This small molecule binds to this protein.
Small molecule (SMILES): Nc1nc(=O)c2ncn([C@@H]3O[C@H](COP(=O)=O)[C@@H](O[P](=O)(O)OC[C@H]4O[C@@H](n5cnc6c(=O)nc(N)[nH]c65)[C@H](O)[C@@H]4O[P](=O)(O)OC[C@H]4O[C@@H](n5cnc6c(N)ncnc65)[C@H](O)[C@@H]4O)[C@H]3O)c2[nH]1

Sequence of chain 1.I:
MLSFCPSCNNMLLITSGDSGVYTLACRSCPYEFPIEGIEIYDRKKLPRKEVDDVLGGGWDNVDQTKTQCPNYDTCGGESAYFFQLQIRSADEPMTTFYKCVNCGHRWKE

Sequence of chain 1.A:
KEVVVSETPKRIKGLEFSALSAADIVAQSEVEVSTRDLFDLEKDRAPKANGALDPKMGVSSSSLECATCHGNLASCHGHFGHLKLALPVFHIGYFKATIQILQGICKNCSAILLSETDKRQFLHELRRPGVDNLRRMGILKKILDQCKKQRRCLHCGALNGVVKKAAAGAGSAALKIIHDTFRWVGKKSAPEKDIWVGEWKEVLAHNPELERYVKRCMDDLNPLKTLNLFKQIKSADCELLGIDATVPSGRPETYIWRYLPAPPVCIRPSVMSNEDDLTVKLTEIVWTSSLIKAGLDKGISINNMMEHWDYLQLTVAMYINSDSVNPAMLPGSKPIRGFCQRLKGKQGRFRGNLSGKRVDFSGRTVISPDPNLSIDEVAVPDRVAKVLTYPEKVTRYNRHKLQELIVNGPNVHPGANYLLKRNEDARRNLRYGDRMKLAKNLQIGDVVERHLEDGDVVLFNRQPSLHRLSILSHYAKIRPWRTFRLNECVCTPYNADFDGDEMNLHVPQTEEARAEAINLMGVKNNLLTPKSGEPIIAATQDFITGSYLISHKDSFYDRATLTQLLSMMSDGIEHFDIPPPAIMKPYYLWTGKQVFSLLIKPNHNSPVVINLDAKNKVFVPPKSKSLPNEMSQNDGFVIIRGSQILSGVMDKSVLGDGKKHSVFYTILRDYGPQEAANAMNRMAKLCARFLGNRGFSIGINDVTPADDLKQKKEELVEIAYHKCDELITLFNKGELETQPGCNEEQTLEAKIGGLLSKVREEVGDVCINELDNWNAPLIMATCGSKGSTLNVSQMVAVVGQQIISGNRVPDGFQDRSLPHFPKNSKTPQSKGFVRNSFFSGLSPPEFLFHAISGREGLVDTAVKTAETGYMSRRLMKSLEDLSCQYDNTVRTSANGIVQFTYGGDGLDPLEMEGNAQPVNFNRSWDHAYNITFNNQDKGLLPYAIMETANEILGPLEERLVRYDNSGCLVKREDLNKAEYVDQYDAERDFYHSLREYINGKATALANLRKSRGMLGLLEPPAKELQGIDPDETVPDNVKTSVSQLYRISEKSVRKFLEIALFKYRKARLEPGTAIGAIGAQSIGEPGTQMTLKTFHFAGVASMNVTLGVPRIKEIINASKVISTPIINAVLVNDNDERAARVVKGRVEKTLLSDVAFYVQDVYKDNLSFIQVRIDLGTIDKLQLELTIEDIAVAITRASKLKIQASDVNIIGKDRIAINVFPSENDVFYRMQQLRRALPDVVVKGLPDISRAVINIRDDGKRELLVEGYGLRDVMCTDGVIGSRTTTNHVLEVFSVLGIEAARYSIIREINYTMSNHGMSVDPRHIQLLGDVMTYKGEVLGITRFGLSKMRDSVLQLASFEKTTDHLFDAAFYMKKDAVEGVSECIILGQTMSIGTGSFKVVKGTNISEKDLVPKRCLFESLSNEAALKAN

Sequence of chain 1.B:
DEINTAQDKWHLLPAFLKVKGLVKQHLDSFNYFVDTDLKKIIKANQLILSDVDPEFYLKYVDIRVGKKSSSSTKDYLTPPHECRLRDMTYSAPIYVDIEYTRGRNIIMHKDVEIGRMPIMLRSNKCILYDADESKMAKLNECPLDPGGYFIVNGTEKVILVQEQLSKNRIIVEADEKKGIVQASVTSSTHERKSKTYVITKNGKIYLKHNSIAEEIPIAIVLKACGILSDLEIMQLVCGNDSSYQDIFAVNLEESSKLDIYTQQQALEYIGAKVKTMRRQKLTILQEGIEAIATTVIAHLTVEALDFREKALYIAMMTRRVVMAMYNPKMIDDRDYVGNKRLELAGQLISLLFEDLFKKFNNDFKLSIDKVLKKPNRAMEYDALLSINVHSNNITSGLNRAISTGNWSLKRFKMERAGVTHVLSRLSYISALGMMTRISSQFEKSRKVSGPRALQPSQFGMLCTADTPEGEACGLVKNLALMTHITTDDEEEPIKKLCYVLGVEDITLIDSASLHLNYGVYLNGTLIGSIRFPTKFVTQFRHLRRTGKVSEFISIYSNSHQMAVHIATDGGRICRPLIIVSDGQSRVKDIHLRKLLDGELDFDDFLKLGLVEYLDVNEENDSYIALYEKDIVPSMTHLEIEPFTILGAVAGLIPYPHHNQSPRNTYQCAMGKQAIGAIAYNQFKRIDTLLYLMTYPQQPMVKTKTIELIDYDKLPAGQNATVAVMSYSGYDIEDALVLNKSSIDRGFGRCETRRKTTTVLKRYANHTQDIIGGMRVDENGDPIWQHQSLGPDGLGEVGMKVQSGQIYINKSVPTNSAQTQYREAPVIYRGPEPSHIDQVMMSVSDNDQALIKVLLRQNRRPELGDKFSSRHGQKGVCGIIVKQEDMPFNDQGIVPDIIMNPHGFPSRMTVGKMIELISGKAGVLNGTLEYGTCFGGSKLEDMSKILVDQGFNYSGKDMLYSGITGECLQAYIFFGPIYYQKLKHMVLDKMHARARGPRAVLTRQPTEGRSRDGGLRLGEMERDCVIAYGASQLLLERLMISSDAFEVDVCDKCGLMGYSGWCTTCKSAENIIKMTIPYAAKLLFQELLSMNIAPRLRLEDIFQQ

Binding-site contacts:
Ligand atom O5' contacts residue LYS919 of chain 1.B at 2.6 Å (salt-bridge).
Ligand atom C2' contacts residue MG1 of chain 1.Y at 3.4 Å.
Ligand atom O2' contacts residue MG1 of chain 1.Y at 2.6 Å.
Ligand atom O3' contacts residue ASP91 of chain 1.I at 2.7 Å (salt-bridge).
Ligand atom C4' contacts residue ASP513 of chain 1.A at 3.5 Å.
Ligand atom C1' contacts residue ASP515 of chain 1.A at 4.0 Å.
Ligand atom C3' contacts residue ASP513 of chain 1.A at 4.0 Å.
Ligand atom O4' contacts residue ASP515 of chain 1.A at 3.5 Å (salt-bridge).
Ligand atom C3' contacts residue LYS919 of chain 1.B at 4.0 Å.
Ligand atom O4' contacts residue MG1 of chain 1.Y at 4.0 Å.
Ligand atom O2' contacts residue ARG476 of chain 1.A at 3.5 Å (salt-bridge).
Ligand atom P contacts residue LYS919 of chain 1.B at 3.2 Å.
Ligand atom C5' contacts residue LYS919 of chain 1.B at 3.8 Å.
Ligand atom O3' contacts residue MG1 of chain 1.Y at 2.5 Å.
Ligand atom O5' contacts residue ASP513 of chain 1.A at 4.0 Å.
Ligand atom C3' contacts residue ASP515 of chain 1.A at 4.0 Å.
Ligand atom O3' contacts residue ASP513 of chain 1.A at 2.8 Å (salt-bridge).
Ligand atom C4' contacts residue ASP515 of chain 1.A at 3.1 Å.
Ligand atom O3' contacts residue MG1 of chain 1.BA at 2.8 Å.
Ligand atom C2' contacts residue GLN708 of chain 1.B at 3.8 Å.
Ligand atom OP1 contacts residue GLN708 of chain 1.B at 3.8 Å.
Ligand atom P contacts residue TYR701 of chain 1.B at 4.0 Å.
Ligand atom C5' contacts residue ASP513 of chain 1.A at 3.7 Å.
Ligand atom C5' contacts residue HIS1029 of chain 1.B at 3.6 Å.
Ligand atom C3' contacts residue GLN708 of chain 1.B at 3.9 Å.
Ligand atom O2' contacts residue GLN708 of chain 1.B at 2.8 Å (h-bond).
Ligand atom O3' contacts residue GLN708 of chain 1.B at 3.1 Å (h-bond).
Ligand atom O2' contacts residue LYS1028 of chain 1.B at 3.4 Å (salt-bridge).
Ligand atom O3' contacts residue LYS919 of chain 1.B at 3.5 Å (salt-bridge).
Ligand atom C4' contacts residue MG1 of chain 1.Y at 3.1 Å.
Ligand atom O3' contacts residue LYS911 of chain 1.B at 3.6 Å.
Ligand atom O4' contacts residue HIS1029 of chain 1.B at 3.3 Å.
Ligand atom O2' contacts residue HIS1029 of chain 1.B at 3.7 Å.
Ligand atom C4' contacts residue HIS1029 of chain 1.B at 3.4 Å.
Ligand atom C3' contacts residue ASP91 of chain 1.I at 3.9 Å.
Ligand atom O2' contacts residue ASP515 of chain 1.A at 3.5 Å (salt-bridge).
Ligand atom OP1 contacts residue LYS919 of chain 1.B at 2.8 Å (salt-bridge).
Ligand atom C5' contacts residue GLN708 of chain 1.B at 3.6 Å.
Ligand atom C3' contacts residue MG1 of chain 1.Y at 3.1 Å.
Ligand atom OP1 contacts residue TYR701 of chain 1.B at 3.4 Å (h-bond).